Sequence of chain 1.A:
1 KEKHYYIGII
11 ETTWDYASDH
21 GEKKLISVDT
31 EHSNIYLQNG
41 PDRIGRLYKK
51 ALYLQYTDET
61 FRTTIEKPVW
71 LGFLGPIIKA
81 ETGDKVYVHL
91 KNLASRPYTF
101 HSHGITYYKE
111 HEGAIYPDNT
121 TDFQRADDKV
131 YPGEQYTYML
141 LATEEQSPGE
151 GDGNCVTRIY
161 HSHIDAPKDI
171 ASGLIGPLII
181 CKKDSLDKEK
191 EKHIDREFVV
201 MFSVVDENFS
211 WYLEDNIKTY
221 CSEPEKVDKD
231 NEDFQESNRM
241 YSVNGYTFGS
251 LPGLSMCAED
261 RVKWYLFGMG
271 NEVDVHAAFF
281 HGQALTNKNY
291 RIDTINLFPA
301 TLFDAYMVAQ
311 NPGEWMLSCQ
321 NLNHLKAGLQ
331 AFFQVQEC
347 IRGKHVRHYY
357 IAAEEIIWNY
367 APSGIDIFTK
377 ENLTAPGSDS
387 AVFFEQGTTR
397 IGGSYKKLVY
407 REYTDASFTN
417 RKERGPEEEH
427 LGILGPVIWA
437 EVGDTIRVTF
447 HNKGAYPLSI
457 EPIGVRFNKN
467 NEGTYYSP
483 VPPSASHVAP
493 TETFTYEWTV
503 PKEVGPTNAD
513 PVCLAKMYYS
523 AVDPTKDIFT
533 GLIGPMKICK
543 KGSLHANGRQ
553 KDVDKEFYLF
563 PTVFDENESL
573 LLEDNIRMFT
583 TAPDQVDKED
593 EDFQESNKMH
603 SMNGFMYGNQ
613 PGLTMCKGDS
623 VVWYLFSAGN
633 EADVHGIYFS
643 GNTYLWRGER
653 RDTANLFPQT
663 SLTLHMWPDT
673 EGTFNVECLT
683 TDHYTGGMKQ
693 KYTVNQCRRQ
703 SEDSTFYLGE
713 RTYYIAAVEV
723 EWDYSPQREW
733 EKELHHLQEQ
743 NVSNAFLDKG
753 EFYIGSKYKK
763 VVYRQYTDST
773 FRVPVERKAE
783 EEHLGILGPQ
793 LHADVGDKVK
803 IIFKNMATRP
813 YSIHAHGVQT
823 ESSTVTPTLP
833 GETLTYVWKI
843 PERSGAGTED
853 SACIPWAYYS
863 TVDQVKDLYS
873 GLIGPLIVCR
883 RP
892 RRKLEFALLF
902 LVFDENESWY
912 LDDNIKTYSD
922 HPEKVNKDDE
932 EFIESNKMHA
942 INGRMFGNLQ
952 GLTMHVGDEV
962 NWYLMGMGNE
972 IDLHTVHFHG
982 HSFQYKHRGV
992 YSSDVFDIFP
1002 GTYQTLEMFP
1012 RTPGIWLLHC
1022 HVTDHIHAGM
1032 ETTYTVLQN

The small molecule below binds the protein below.
Small molecule (SMILES): CC(=O)N[C@@H]1[C@@H](O)[C@H](O)[C@@H](CO)O[C@H]1O

Binding-site contacts:
Ligand atom C8 contacts residue ILE1016 of chain 1.A at 3.6 Å (hydrophobic).
Ligand atom C7 contacts residue ILE1016 of chain 1.A at 3.7 Å (hydrophobic).
Ligand atom C2 contacts residue ASN119 of chain 1.A at 2.5 Å.
Ligand atom O6 contacts residue ASN119 of chain 1.A at 3.3 Å (h-bond).
Ligand atom O5 contacts residue ASN119 of chain 1.A at 2.3 Å (h-bond).
Ligand atom O4 contacts residue ASN119 of chain 1.A at 4.4 Å.
Ligand atom C8 contacts residue THR1034 of chain 1.A at 4.3 Å.
Ligand atom O7 contacts residue ASN119 of chain 1.A at 3.8 Å.
Ligand atom C6 contacts residue ASN119 of chain 1.A at 4.0 Å.
Ligand atom N2 contacts residue ASN119 of chain 1.A at 3.1 Å (h-bond).
Ligand atom C7 contacts residue ASN119 of chain 1.A at 3.7 Å.
Ligand atom C4 contacts residue ASN119 of chain 1.A at 4.2 Å.
Ligand atom C1 contacts residue ASN119 of chain 1.A at 1.5 Å.
Ligand atom O7 contacts residue ILE1016 of chain 1.A at 3.3 Å.
Ligand atom C3 contacts residue ASN119 of chain 1.A at 3.9 Å.
Ligand atom C5 contacts residue ASN119 of chain 1.A at 3.6 Å.